This small molecule binds to this protein.
Small molecule (SMILES): CC(=O)N[C@@H]1[C@@H](O)[C@H](O)[C@@H](CO)O[C@H]1O

Sequence of chain 1.A:
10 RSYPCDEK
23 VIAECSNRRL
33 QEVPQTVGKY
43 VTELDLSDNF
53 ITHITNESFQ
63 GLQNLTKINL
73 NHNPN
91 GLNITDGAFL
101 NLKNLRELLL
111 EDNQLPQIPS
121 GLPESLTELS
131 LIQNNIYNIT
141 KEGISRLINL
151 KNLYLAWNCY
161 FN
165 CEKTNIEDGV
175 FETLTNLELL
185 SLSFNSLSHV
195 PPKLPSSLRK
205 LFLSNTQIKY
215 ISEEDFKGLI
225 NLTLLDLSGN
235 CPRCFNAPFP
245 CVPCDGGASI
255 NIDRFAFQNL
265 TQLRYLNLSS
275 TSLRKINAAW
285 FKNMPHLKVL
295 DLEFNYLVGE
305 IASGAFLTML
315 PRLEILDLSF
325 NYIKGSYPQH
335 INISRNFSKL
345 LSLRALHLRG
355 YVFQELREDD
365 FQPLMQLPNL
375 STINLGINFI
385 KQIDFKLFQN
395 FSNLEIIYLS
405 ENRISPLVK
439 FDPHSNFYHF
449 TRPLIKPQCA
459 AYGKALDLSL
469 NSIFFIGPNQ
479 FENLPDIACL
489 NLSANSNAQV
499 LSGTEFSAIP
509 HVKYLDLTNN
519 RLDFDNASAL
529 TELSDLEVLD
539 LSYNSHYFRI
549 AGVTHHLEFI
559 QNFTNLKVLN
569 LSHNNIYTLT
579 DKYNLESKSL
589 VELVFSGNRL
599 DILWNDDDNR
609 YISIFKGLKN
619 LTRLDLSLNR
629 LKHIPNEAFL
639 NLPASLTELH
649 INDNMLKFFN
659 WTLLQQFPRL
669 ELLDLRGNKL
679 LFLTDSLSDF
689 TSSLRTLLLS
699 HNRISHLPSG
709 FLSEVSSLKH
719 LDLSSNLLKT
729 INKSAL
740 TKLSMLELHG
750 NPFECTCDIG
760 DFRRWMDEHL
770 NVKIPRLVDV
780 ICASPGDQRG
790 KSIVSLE

Binding-site contacts:
Ligand atom C3 contacts residue ASN524 of chain 1.A at 3.8 Å.
Ligand atom O5 contacts residue ASN524 of chain 1.A at 2.3 Å (h-bond).
Ligand atom C5 contacts residue SER500 of chain 1.A at 4.2 Å.
Ligand atom C2 contacts residue ASN524 of chain 1.A at 2.5 Å.
Ligand atom C1 contacts residue SER500 of chain 1.A at 4.4 Å.
Ligand atom C5 contacts residue ASN524 of chain 1.A at 3.6 Å.
Ligand atom C6 contacts residue SER526 of chain 1.A at 4.2 Å.
Ligand atom O5 contacts residue SER500 of chain 1.A at 3.4 Å.
Ligand atom C4 contacts residue ASN524 of chain 1.A at 4.2 Å.
Ligand atom O6 contacts residue THR502 of chain 1.A at 4.2 Å.
Ligand atom C5 contacts residue SER526 of chain 1.A at 4.1 Å.
Ligand atom C1 contacts residue SER526 of chain 1.A at 4.1 Å.
Ligand atom C1 contacts residue ASN524 of chain 1.A at 1.4 Å.
Ligand atom O6 contacts residue SER500 of chain 1.A at 3.2 Å.
Ligand atom O7 contacts residue ASN524 of chain 1.A at 4.4 Å.
Ligand atom N2 contacts residue ASN524 of chain 1.A at 2.9 Å (h-bond).
Ligand atom C6 contacts residue SER500 of chain 1.A at 3.6 Å.
Ligand atom O5 contacts residue SER526 of chain 1.A at 3.5 Å (h-bond).
Ligand atom C7 contacts residue ASN524 of chain 1.A at 3.9 Å.